This protein binds this small molecule.
Small molecule (SMILES): CC(=O)N[C@H]1[C@H](O[C@H]2[C@H](O)[C@@H](NC(C)=O)CO[C@@H]2CO)O[C@H](CO)[C@@H](O)[C@@H]1O

Binding-site contacts:
Ligand atom O4 contacts residue LEU922 of chain 1.B at 3.9 Å.
Ligand atom O7 contacts residue ASN717 of chain 1.B at 3.6 Å (h-bond).
Ligand atom C5 contacts residue LEU922 of chain 1.B at 4.1 Å (hydrophobic).
Ligand atom O7 contacts residue LEU922 of chain 1.B at 3.4 Å.
Ligand atom C3 contacts residue ASN717 of chain 1.B at 3.7 Å.
Ligand atom O5 contacts residue ASN717 of chain 1.B at 2.3 Å (h-bond).
Ligand atom C7 contacts residue LEU922 of chain 1.B at 4.0 Å (hydrophobic).
Ligand atom C5 contacts residue GLN926 of chain 1.B at 4.2 Å.
Ligand atom C1 contacts residue LEU922 of chain 1.B at 4.3 Å (hydrophobic).
Ligand atom C7 contacts residue ASN717 of chain 1.B at 3.4 Å.
Ligand atom O6 contacts residue GLN926 of chain 1.B at 3.9 Å.
Ligand atom C8 contacts residue ASN717 of chain 1.B at 4.5 Å.
Ligand atom C3 contacts residue LEU922 of chain 1.B at 4.1 Å (hydrophobic).
Ligand atom C4 contacts residue ASN717 of chain 1.B at 4.2 Å.
Ligand atom C1 contacts residue ASN717 of chain 1.B at 1.4 Å.
Ligand atom C4 contacts residue LEU922 of chain 1.B at 4.5 Å (hydrophobic).
Ligand atom C5 contacts residue ASN717 of chain 1.B at 3.6 Å.
Ligand atom O6 contacts residue ASN717 of chain 1.B at 4.5 Å.
Ligand atom C2 contacts residue ASN717 of chain 1.B at 2.4 Å.
Ligand atom N2 contacts residue ASN717 of chain 1.B at 2.8 Å (h-bond).
Ligand atom O6 contacts residue PHE718 of chain 1.B at 4.4 Å.
Ligand atom O7 contacts residue GLN1071 of chain 1.B at 4.2 Å.
Ligand atom C6 contacts residue GLN926 of chain 1.B at 4.0 Å.

Sequence of chain 1.B:
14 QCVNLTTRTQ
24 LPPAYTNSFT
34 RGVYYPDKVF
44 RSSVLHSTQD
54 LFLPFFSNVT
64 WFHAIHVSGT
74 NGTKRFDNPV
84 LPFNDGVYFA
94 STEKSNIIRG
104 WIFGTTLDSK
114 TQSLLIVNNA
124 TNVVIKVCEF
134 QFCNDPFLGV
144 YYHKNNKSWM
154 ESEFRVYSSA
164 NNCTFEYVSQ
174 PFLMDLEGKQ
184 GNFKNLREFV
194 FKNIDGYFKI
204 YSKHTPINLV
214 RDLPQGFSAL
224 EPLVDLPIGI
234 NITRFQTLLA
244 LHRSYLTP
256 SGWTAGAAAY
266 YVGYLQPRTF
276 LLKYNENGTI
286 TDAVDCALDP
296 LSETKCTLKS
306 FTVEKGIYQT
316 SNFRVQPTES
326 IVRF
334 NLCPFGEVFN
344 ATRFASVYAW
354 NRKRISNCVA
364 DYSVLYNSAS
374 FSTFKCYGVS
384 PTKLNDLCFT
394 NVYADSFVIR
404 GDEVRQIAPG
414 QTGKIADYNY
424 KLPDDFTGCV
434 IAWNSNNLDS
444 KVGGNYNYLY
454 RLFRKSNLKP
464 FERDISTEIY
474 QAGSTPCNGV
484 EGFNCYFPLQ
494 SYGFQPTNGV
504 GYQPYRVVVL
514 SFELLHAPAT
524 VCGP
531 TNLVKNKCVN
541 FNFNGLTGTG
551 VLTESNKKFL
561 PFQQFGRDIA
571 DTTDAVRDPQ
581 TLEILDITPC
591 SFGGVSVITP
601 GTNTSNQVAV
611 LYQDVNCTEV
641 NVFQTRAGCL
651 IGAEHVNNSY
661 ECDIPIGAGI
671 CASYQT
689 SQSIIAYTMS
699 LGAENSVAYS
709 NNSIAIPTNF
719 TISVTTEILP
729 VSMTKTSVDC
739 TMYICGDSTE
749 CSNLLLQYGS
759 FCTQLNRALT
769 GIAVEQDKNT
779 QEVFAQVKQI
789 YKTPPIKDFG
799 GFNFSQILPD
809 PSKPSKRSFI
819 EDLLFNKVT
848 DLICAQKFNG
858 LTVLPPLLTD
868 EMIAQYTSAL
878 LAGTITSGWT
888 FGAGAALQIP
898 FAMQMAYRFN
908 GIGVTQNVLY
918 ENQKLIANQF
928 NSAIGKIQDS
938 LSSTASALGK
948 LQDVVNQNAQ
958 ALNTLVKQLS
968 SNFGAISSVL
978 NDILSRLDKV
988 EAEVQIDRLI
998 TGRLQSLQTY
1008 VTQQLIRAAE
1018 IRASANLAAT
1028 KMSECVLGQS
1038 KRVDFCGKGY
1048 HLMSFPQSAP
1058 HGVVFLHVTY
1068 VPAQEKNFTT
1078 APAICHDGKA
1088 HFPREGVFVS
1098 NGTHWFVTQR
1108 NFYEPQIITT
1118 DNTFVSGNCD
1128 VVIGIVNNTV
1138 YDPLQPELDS